Binding-site contacts:
Ligand atom O2 contacts residue GLY364 of chain 3.A at 3.8 Å.
Ligand atom O41 contacts residue HIS208 of chain 3.A at 3.3 Å (h-bond).
Ligand atom O2 contacts residue MET313 of chain 3.A at 3.1 Å.
Ligand atom O41 contacts residue ZN1 of chain 3.C at 2.3 Å.
Ligand atom O42 contacts residue ZN1 of chain 3.B at 2.1 Å.
Ligand atom O41 contacts residue KCX175 of chain 3.A at 3.6 Å (h-bond).
Ligand atom C6 contacts residue ASN363 of chain 3.A at 3.9 Å.
Ligand atom N1 contacts residue ASN363 of chain 3.A at 3.1 Å (h-bond).
Ligand atom C7 contacts residue TYR180 of chain 3.A at 4.0 Å (hydrophobic).
Ligand atom O42 contacts residue ASP342 of chain 3.A at 3.1 Å (salt-bridge).
Ligand atom C5 contacts residue HIS85 of chain 3.A at 3.7 Å.
Ligand atom C2 contacts residue GLY314 of chain 3.A at 3.6 Å.
Ligand atom C2 contacts residue TYR180 of chain 3.A at 3.5 Å (hydrophobic).
Ligand atom N3 contacts residue ZN1 of chain 3.C at 3.8 Å.
Ligand atom N3 contacts residue GLY314 of chain 3.A at 2.9 Å (h-bond).
Ligand atom O42 contacts residue HIS83 of chain 3.A at 3.9 Å.
Ligand atom C2 contacts residue ASP342 of chain 3.A at 4.0 Å.
Ligand atom O42 contacts residue KCX175 of chain 3.A at 2.7 Å (h-bond).
Ligand atom C5 contacts residue ZN1 of chain 3.B at 3.7 Å.
Ligand atom C4 contacts residue ZN1 of chain 3.C at 2.6 Å.
Ligand atom O2 contacts residue GLY314 of chain 3.A at 2.7 Å (h-bond).
Ligand atom O41 contacts residue GLY314 of chain 3.A at 4.0 Å.
Ligand atom O41 contacts residue TYR180 of chain 3.A at 2.7 Å (h-bond).
Ligand atom C6 contacts residue CYS344 of chain 3.A at 4.0 Å (hydrophobic).
Ligand atom C5 contacts residue TYR180 of chain 3.A at 3.8 Å (hydrophobic).
Ligand atom N1 contacts residue TYR180 of chain 3.A at 4.0 Å.
Ligand atom N3 contacts residue TYR180 of chain 3.A at 3.0 Å (h-bond).
Ligand atom C4 contacts residue ZN1 of chain 3.B at 3.0 Å.
Ligand atom O42 contacts residue HIS264 of chain 3.A at 3.5 Å (h-bond).
Ligand atom C4 contacts residue ASP342 of chain 3.A at 3.9 Å.
Ligand atom O42 contacts residue HIS85 of chain 3.A at 3.5 Å (h-bond).
Ligand atom C4 contacts residue TYR180 of chain 3.A at 3.6 Å (hydrophobic).
Ligand atom O41 contacts residue ZN1 of chain 3.B at 4.0 Å.
Ligand atom C6 contacts residue PHE90 of chain 3.A at 4.0 Å (hydrophobic).
Ligand atom C4 contacts residue HIS85 of chain 3.A at 3.9 Å.
Ligand atom C2 contacts residue ASN363 of chain 3.A at 3.8 Å.
Ligand atom C4 contacts residue KCX175 of chain 3.A at 3.4 Å.
Ligand atom O42 contacts residue ZN1 of chain 3.C at 2.1 Å.
Ligand atom N3 contacts residue ASP342 of chain 3.A at 3.8 Å.
Ligand atom O2 contacts residue ASN363 of chain 3.A at 3.2 Å.

A protein and the small-molecule ligand that binds it are described below.
Small molecule (SMILES): C[C@@H](CNC(N)=O)C(=O)O

Sequence of chain 3.A:
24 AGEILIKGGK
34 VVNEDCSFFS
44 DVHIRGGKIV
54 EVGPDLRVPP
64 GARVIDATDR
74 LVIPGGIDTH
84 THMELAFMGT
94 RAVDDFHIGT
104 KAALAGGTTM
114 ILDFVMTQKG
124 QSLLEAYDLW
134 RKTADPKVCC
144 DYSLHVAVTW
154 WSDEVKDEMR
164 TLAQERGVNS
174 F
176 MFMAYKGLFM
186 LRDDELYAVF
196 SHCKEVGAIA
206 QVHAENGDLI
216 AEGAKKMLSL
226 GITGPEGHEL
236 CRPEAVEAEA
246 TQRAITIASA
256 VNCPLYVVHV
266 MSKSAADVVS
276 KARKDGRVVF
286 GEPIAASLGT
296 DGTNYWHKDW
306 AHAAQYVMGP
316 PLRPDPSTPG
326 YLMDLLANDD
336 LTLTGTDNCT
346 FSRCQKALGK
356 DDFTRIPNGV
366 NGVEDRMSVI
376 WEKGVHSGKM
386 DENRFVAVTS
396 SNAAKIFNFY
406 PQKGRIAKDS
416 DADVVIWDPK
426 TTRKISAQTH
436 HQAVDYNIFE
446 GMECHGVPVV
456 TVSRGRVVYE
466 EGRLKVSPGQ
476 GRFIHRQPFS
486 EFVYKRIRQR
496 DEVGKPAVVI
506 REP